The protein below binds the small molecule below.
Small molecule (SMILES): CC(C)C[C@H](NC(=O)OCC(C)(C)Sc1ccc(F)cc1)C(=O)N[C@@H](C[C@@H]1CCNC1=O)[C@H](O)S(=O)(=O)O

Binding-site contacts:
Ligand atom C9 contacts residue LEU151 of chain 2.A at 3.8 Å (hydrophobic).
Ligand atom C17 contacts residue GLU176 of chain 2.A at 3.2 Å.
Ligand atom C21 contacts residue HIS201 of chain 2.A at 3.7 Å.
Ligand atom C2 contacts residue GLN174 of chain 2.A at 3.6 Å.
Ligand atom C24 contacts residue VAL200 of chain 2.A at 3.8 Å (hydrophobic).
Ligand atom C13 contacts residue LEU151 of chain 2.A at 3.5 Å (hydrophobic).
Ligand atom C5 contacts residue MET175 of chain 2.A at 3.8 Å (hydrophobic).
Ligand atom O2 contacts residue HIS182 of chain 2.A at 3.2 Å.
Ligand atom C7 contacts residue GLN174 of chain 2.A at 3.8 Å.
Ligand atom C16 contacts residue GLU176 of chain 2.A at 3.4 Å.
Ligand atom O2 contacts residue HIS173 of chain 2.A at 2.7 Å (h-bond).
Ligand atom C22 contacts residue HIS201 of chain 2.A at 3.6 Å.
Ligand atom O1 contacts residue MET175 of chain 2.A at 3.1 Å.
Ligand atom C8 contacts residue CYS155 of chain 2.A at 2.8 Å (hydrophobic).
Ligand atom S1 contacts residue GLU176 of chain 2.A at 3.4 Å (salt-bridge).
Ligand atom O2 contacts residue PHE150 of chain 2.A at 3.3 Å.
Ligand atom C13 contacts residue CYS152 of chain 2.A at 3.8 Å (hydrophobic).
Ligand atom F1 contacts residue HIS201 of chain 2.A at 3.4 Å.
Ligand atom O3 contacts residue CYS155 of chain 2.A at 2.6 Å (h-bond).
Ligand atom O1 contacts residue GLU176 of chain 2.A at 3.7 Å.
Ligand atom N3 contacts residue PHE150 of chain 2.A at 3.7 Å.
Ligand atom O3 contacts residue HIS48 of chain 2.A at 3.5 Å (h-bond).
Ligand atom C3 contacts residue HIS48 of chain 2.A at 3.8 Å.
Ligand atom C6 contacts residue ASP197 of chain 2.A at 3.8 Å.
Ligand atom C23 contacts residue HIS201 of chain 2.A at 3.6 Å.
Ligand atom N2 contacts residue GLN174 of chain 2.A at 3.1 Å (h-bond).
Ligand atom C11 contacts residue GLU176 of chain 2.A at 3.5 Å.
Ligand atom C11 contacts residue HIS173 of chain 2.A at 3.6 Å.
Ligand atom C5 contacts residue LYS198 of chain 2.A at 3.8 Å.
Ligand atom N1 contacts residue GLN199 of chain 2.A at 3.2 Å (h-bond).
Ligand atom C5 contacts residue ASP197 of chain 2.A at 3.7 Å.
Ligand atom O5 contacts residue GLN199 of chain 2.A at 3.8 Å.
Ligand atom C15 contacts residue GLU176 of chain 2.A at 3.2 Å.
Ligand atom N2 contacts residue CYS155 of chain 2.A at 3.1 Å (h-bond).
Ligand atom C9 contacts residue HIS173 of chain 2.A at 3.4 Å.
Ligand atom N3 contacts residue GLU176 of chain 2.A at 3.2 Å (salt-bridge).
Ligand atom C18 contacts residue GLN199 of chain 2.A at 3.5 Å.
Ligand atom C14 contacts residue CYS155 of chain 2.A at 1.8 Å (hydrophobic).
Ligand atom C9 contacts residue CYS155 of chain 2.A at 3.4 Å (hydrophobic).
Ligand atom O2 contacts residue GLU176 of chain 2.A at 3.4 Å.

Sequence of chain 2.A:
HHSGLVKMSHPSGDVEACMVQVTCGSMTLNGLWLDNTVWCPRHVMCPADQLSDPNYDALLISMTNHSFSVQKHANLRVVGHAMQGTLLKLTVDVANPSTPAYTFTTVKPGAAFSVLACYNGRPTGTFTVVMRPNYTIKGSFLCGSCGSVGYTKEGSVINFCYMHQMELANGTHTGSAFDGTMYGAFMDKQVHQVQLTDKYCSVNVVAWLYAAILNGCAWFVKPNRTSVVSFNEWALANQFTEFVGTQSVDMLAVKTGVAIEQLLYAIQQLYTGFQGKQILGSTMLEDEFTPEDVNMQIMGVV